This protein binds this small molecule.
Small molecule (SMILES): CC(=O)N[C@@H]1[C@@H](O)[C@H](O)[C@@H](CO)O[C@H]1O

Sequence of chain 1.C:
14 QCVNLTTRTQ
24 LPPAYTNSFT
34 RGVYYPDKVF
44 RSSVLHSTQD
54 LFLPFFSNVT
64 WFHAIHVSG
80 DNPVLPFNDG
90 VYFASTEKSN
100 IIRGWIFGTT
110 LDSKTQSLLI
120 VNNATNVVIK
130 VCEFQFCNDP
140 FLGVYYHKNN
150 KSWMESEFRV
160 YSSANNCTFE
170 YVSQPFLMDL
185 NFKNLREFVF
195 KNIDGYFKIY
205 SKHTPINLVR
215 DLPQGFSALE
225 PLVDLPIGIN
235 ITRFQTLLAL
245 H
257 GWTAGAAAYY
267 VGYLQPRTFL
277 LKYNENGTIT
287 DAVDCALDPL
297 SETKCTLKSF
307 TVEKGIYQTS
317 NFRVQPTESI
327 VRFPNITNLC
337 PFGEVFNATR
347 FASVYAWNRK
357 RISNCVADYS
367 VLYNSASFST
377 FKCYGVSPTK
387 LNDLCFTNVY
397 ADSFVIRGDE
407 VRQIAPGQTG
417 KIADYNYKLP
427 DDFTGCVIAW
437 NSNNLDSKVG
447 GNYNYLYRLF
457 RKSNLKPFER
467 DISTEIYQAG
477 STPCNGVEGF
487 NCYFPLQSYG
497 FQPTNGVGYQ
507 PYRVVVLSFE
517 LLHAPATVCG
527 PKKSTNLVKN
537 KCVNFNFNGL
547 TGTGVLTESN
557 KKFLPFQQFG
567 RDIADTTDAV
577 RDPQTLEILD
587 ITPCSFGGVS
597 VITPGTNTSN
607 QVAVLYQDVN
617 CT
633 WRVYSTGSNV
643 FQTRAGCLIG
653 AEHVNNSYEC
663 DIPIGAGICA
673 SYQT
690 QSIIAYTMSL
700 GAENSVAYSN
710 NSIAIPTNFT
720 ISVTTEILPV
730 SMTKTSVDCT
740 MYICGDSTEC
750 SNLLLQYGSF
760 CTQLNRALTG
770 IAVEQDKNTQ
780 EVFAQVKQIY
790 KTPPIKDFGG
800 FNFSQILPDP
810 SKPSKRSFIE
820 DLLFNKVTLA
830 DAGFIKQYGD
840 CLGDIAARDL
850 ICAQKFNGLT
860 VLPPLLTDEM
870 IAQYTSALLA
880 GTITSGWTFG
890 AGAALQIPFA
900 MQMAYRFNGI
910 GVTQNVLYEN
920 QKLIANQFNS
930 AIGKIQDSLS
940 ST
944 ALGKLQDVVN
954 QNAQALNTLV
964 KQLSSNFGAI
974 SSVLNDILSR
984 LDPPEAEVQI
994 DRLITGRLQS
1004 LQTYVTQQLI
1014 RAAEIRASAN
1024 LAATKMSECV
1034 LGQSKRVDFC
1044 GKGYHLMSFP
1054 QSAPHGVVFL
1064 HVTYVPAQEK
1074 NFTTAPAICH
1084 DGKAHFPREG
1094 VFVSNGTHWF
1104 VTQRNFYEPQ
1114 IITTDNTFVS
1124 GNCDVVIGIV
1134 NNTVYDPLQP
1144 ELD

Binding-site contacts:
Ligand atom C5 contacts residue ASN603 of chain 1.C at 3.7 Å.
Ligand atom C4 contacts residue ASN603 of chain 1.C at 4.4 Å.
Ligand atom N2 contacts residue ASN603 of chain 1.C at 3.0 Å (h-bond).
Ligand atom C1 contacts residue ASN603 of chain 1.C at 1.5 Å.
Ligand atom C3 contacts residue ASN603 of chain 1.C at 3.9 Å.
Ligand atom C2 contacts residue ASN603 of chain 1.C at 2.7 Å.
Ligand atom C7 contacts residue ASN603 of chain 1.C at 4.2 Å.
Ligand atom O5 contacts residue ASN603 of chain 1.C at 2.5 Å (h-bond).